Sequence of chain 5.A:
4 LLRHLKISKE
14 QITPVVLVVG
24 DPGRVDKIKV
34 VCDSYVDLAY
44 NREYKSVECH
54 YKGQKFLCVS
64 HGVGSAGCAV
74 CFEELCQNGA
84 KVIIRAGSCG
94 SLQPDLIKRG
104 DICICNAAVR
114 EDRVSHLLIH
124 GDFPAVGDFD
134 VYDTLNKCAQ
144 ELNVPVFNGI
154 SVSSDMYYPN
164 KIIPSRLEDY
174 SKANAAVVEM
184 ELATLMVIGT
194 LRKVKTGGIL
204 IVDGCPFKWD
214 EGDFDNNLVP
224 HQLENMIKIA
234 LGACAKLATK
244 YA

Sequence of chain 2.A:
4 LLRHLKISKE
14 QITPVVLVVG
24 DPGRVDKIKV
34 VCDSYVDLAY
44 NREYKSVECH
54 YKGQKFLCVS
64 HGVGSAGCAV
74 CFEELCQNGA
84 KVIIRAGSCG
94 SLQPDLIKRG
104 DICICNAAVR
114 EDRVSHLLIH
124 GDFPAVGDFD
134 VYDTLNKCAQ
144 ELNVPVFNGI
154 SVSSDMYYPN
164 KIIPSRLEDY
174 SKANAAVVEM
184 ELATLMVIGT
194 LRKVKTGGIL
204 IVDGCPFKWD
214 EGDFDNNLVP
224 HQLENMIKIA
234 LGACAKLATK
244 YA

A small-molecule ligand and the protein it binds are described below.
Small molecule (SMILES): C=C[C@H]1C[N@@]2CC[C@H]1C[C@H]2[C@H](O)c1ccnc2ccc(OC)cc12

Binding-site contacts:
Ligand atom C1 contacts residue VAL181 of chain 2.A at 3.8 Å (hydrophobic).
Ligand atom C4 contacts residue ASP218 of chain 2.A at 3.8 Å.
Ligand atom C5 contacts residue CYS92 of chain 2.A at 3.5 Å (hydrophobic).
Ligand atom O contacts residue VAL181 of chain 2.A at 3.8 Å.
Ligand atom C15 contacts residue SER91 of chain 2.A at 3.4 Å.
Ligand atom C contacts residue MET183 of chain 2.A at 3.4 Å (hydrophobic).
Ligand atom C1 contacts residue TYR160 of chain 2.A at 3.6 Å (hydrophobic).
Ligand atom C13 contacts residue PO41 of chain 2.C at 3.8 Å.
Ligand atom N contacts residue CYS92 of chain 2.A at 3.8 Å.
Ligand atom C5 contacts residue GLY93 of chain 2.A at 3.8 Å.
Ligand atom C contacts residue MET159 of chain 2.A at 3.6 Å (hydrophobic).
Ligand atom C12 contacts residue MET183 of chain 2.A at 3.6 Å (hydrophobic).
Ligand atom C19 contacts residue HIS7 of chain 5.A at 3.5 Å.
Ligand atom N contacts residue ASP218 of chain 2.A at 3.7 Å.
Ligand atom C16 contacts residue ASP218 of chain 2.A at 3.2 Å.
Ligand atom C19 contacts residue VAL66 of chain 2.A at 3.8 Å (hydrophobic).
Ligand atom N contacts residue GLY93 of chain 2.A at 3.3 Å.
Ligand atom C8 contacts residue VAL181 of chain 2.A at 3.6 Å (hydrophobic).
Ligand atom C14 contacts residue SER91 of chain 2.A at 3.5 Å.
Ligand atom C18 contacts residue VAL66 of chain 2.A at 3.8 Å (hydrophobic).
Ligand atom C6 contacts residue ASP218 of chain 2.A at 3.4 Å.
Ligand atom C8 contacts residue TRP212 of chain 2.A at 3.6 Å (hydrophobic).
Ligand atom C contacts residue SER157 of chain 2.A at 3.5 Å.
Ligand atom C6 contacts residue ASP206 of chain 2.A at 3.5 Å.
Ligand atom N1 contacts residue TYR160 of chain 2.A at 3.7 Å.
Ligand atom O1 contacts residue MET183 of chain 2.A at 3.3 Å.
Ligand atom O1 contacts residue GLU182 of chain 2.A at 3.2 Å.
Ligand atom C9 contacts residue VAL181 of chain 2.A at 3.7 Å (hydrophobic).
Ligand atom O contacts residue MET159 of chain 2.A at 3.7 Å.
Ligand atom C16 contacts residue HIS7 of chain 5.A at 3.5 Å.
Ligand atom N1 contacts residue ASP218 of chain 2.A at 2.7 Å (salt-bridge).
Ligand atom C6 contacts residue CYS92 of chain 2.A at 3.2 Å (hydrophobic).
Ligand atom C6 contacts residue GLY93 of chain 2.A at 3.3 Å.
Ligand atom C2 contacts residue TYR160 of chain 2.A at 3.6 Å (hydrophobic).
Ligand atom O contacts residue TYR160 of chain 2.A at 3.8 Å.
Ligand atom C16 contacts residue TYR160 of chain 2.A at 3.4 Å (hydrophobic).
Ligand atom C15 contacts residue ASP218 of chain 2.A at 3.3 Å.
Ligand atom C14 contacts residue PO41 of chain 2.C at 3.5 Å.
Ligand atom C5 contacts residue ASP218 of chain 2.A at 3.6 Å.
Ligand atom C14 contacts residue ARG45 of chain 5.A at 3.5 Å.